Sequence of chain 1.I:
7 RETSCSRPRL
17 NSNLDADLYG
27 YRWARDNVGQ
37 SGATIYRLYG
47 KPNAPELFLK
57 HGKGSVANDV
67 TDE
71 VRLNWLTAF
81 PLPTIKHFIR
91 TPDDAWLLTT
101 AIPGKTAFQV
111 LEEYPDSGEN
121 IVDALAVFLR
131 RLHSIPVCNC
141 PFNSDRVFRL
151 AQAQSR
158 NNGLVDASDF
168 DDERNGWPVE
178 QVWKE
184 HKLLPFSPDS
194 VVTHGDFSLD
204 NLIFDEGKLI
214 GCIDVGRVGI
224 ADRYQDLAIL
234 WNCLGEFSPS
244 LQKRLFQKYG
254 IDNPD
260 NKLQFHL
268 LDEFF

Binding-site contacts:
Ligand atom CAI contacts residue ILE206 of chain 1.I at 4.0 Å (hydrophobic).
Ligand atom CAA contacts residue PHE54 of chain 1.I at 3.6 Å (hydrophobic).
Ligand atom CAF contacts residue ASP32 of chain 1.I at 3.6 Å.
Ligand atom C2 contacts residue PRO83 of chain 1.I at 3.6 Å (hydrophobic).
Ligand atom N1 contacts residue ILE216 of chain 1.I at 3.8 Å.
Ligand atom N3 contacts residue PHE54 of chain 1.I at 3.7 Å.
Ligand atom CAL contacts residue PHE54 of chain 1.I at 3.8 Å (hydrophobic).
Ligand atom C2 contacts residue ILE216 of chain 1.I at 3.7 Å (hydrophobic).
Ligand atom CAC contacts residue ILE216 of chain 1.I at 4.0 Å (hydrophobic).
Ligand atom CAT contacts residue PHE54 of chain 1.I at 4.0 Å (hydrophobic).
Ligand atom NAO contacts residue PHE54 of chain 1.I at 4.1 Å.
Ligand atom NAO contacts residue ACT1 of chain 1.UB at 4.1 Å.
Ligand atom N1 contacts residue PHE54 of chain 1.I at 3.8 Å.
Ligand atom CAQ contacts residue PHE54 of chain 1.I at 4.1 Å (hydrophobic).
Ligand atom CAC contacts residue ASP217 of chain 1.I at 3.4 Å.
Ligand atom CAR contacts residue PHE54 of chain 1.I at 3.9 Å (hydrophobic).
Ligand atom C2 contacts residue ILE102 of chain 1.I at 3.8 Å (hydrophobic).
Ligand atom C5 contacts residue PHE54 of chain 1.I at 3.4 Å (hydrophobic).
Ligand atom C4 contacts residue ILE216 of chain 1.I at 4.0 Å (hydrophobic).
Ligand atom C2 contacts residue PHE54 of chain 1.I at 3.8 Å (hydrophobic).
Ligand atom CAT contacts residue ACT1 of chain 1.UB at 4.0 Å.
Ligand atom C2 contacts residue THR100 of chain 1.I at 4.0 Å.
Ligand atom CAR contacts residue ILE216 of chain 1.I at 3.8 Å (hydrophobic).
Ligand atom N1 contacts residue ALA101 of chain 1.I at 3.6 Å.
Ligand atom C4 contacts residue PHE54 of chain 1.I at 3.7 Å (hydrophobic).
Ligand atom NAO contacts residue ILE216 of chain 1.I at 3.9 Å.
Ligand atom CAB contacts residue ILE41 of chain 1.I at 3.6 Å (hydrophobic).
Ligand atom NAD contacts residue PHE54 of chain 1.I at 4.0 Å.
Ligand atom C5 contacts residue ILE216 of chain 1.I at 3.9 Å (hydrophobic).
Ligand atom N3 contacts residue ILE216 of chain 1.I at 3.8 Å.
Ligand atom C6 contacts residue ILE102 of chain 1.I at 3.9 Å (hydrophobic).
Ligand atom C2 contacts residue ALA101 of chain 1.I at 4.0 Å (hydrophobic).
Ligand atom CAQ contacts residue ACT1 of chain 1.UB at 3.9 Å.
Ligand atom CAG contacts residue THR106 of chain 1.I at 4.1 Å.
Ligand atom NAD contacts residue ILE102 of chain 1.I at 3.0 Å (h-bond).
Ligand atom C6 contacts residue PHE54 of chain 1.I at 3.5 Å (hydrophobic).
Ligand atom CAK contacts residue GLN109 of chain 1.I at 4.1 Å.
Ligand atom N1 contacts residue ILE102 of chain 1.I at 3.0 Å (h-bond).
Ligand atom NAW contacts residue ILE216 of chain 1.I at 3.9 Å.
Ligand atom C6 contacts residue ILE216 of chain 1.I at 4.1 Å (hydrophobic).

This protein binds this small molecule.
Small molecule (SMILES): CC(C)(C)n1nc(-c2cccc3ccccc23)c2c(N)ncnc21